Binding-site contacts:
Ligand atom CD1 contacts residue GLY80 of chain 1.A at 3.6 Å.
Ligand atom O contacts residue TYR79 of chain 1.A at 3.2 Å.
Ligand atom O contacts residue GLY80 of chain 1.A at 2.9 Å (h-bond).
Ligand atom CD1 contacts residue GLY229 of chain 1.A at 3.7 Å.
Ligand atom CH contacts residue ASP227 of chain 1.A at 3.6 Å.
Ligand atom CA contacts residue GLY229 of chain 1.A at 3.7 Å.
Ligand atom OH contacts residue ASP36 of chain 1.A at 2.6 Å (salt-bridge).
Ligand atom O contacts residue TYR196 of chain 1.A at 2.6 Å (h-bond).
Ligand atom CB contacts residue SER39 of chain 1.A at 3.6 Å.
Ligand atom CM contacts residue GLY38 of chain 1.A at 3.6 Å.
Ligand atom O contacts residue GLY80 of chain 1.A at 3.1 Å (h-bond).
Ligand atom CB contacts residue ASP36 of chain 1.A at 3.4 Å.
Ligand atom N contacts residue TYR79 of chain 1.A at 3.7 Å.
Ligand atom OH contacts residue GLY229 of chain 1.A at 3.6 Å.
Ligand atom CA contacts residue THR230 of chain 1.A at 3.5 Å.
Ligand atom CB contacts residue GLY229 of chain 1.A at 3.3 Å.
Ligand atom CM contacts residue ASP227 of chain 1.A at 3.6 Å.
Ligand atom CG1 contacts residue GLN256 of chain 1.A at 3.6 Å.
Ligand atom N contacts residue VAL78 of chain 1.A at 2.8 Å (h-bond).
Ligand atom CA contacts residue SER231 of chain 1.A at 3.6 Å.
Ligand atom C contacts residue VAL78 of chain 1.A at 3.6 Å (hydrophobic).
Ligand atom CA contacts residue VAL78 of chain 1.A at 3.4 Å (hydrophobic).
Ligand atom N contacts residue GLY229 of chain 1.A at 3.1 Å (h-bond).
Ligand atom N contacts residue SER81 of chain 1.A at 2.8 Å (h-bond).
Ligand atom CA contacts residue SER81 of chain 1.A at 3.4 Å.
Ligand atom CG2 contacts residue SER231 of chain 1.A at 3.6 Å.
Ligand atom OH contacts residue VAL78 of chain 1.A at 3.4 Å (h-bond).
Ligand atom N contacts residue SER231 of chain 1.A at 3.0 Å (h-bond).
Ligand atom N contacts residue GLY38 of chain 1.A at 2.9 Å (h-bond).
Ligand atom O contacts residue SER81 of chain 1.A at 3.0 Å (h-bond).
Ligand atom CG1 contacts residue LEU232 of chain 1.A at 3.7 Å (hydrophobic).
Ligand atom CH contacts residue ASP36 of chain 1.A at 3.3 Å.
Ligand atom O contacts residue THR230 of chain 1.A at 3.2 Å.
Ligand atom CG contacts residue GLY229 of chain 1.A at 3.5 Å.
Ligand atom CG2 contacts residue GLY229 of chain 1.A at 3.4 Å.
Ligand atom OH contacts residue ASP227 of chain 1.A at 2.6 Å (salt-bridge).
Ligand atom N contacts residue THR230 of chain 1.A at 3.6 Å.
Ligand atom CG1 contacts residue THR230 of chain 1.A at 3.7 Å.
Ligand atom O contacts residue SER231 of chain 1.A at 2.9 Å (h-bond).
Ligand atom C contacts residue SER81 of chain 1.A at 3.5 Å.

Sequence of chain 1.A:
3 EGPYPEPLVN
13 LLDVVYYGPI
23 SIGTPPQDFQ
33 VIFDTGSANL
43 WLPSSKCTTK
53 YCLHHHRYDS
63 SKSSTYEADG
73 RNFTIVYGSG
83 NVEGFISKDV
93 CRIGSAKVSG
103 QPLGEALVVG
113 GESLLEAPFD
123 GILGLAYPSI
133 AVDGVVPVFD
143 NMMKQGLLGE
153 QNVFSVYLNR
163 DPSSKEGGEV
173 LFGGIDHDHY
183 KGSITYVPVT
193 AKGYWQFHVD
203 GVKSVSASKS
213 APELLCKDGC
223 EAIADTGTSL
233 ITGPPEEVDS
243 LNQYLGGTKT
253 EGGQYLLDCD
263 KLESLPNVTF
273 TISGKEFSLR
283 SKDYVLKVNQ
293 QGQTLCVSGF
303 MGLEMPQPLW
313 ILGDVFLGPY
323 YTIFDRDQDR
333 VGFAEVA

This small molecule binds to this protein.
Small molecule (SMILES): CC(C)CC(=O)N[C@H](C(=O)N[C@H](C(=O)N[C@@H](CC(C)C)[C@@H](O)CC(=O)N[C@@H](C)C(=O)N[C@@H](CC(C)C)[C@@H](O)CC(=O)O)C(C)C)C(C)C